This protein binds this small molecule.
Small molecule (SMILES): N[C@@H](Cc1c[nH]c2ccccc12)C(=O)O

Sequence of chain 1.A:
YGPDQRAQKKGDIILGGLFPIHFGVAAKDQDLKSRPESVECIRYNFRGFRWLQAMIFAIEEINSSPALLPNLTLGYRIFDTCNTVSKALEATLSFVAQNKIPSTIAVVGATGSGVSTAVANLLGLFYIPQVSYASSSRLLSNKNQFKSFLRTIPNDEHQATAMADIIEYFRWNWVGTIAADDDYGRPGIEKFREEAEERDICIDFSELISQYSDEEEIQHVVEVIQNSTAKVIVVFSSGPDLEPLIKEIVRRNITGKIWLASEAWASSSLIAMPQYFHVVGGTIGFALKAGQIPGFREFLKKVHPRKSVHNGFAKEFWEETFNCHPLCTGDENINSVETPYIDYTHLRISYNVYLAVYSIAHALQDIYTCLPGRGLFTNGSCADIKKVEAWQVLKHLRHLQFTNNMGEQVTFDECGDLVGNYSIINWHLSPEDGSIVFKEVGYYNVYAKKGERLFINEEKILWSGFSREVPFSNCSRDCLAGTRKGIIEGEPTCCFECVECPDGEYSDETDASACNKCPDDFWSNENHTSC

Binding-site contacts:
Ligand atom CE2 contacts residue GLU297 of chain 1.A at 3.8 Å.
Ligand atom CD1 contacts residue ALA168 of chain 1.A at 3.7 Å (hydrophobic).
Ligand atom CA contacts residue SER170 of chain 1.A at 3.8 Å.
Ligand atom CE3 contacts residue THR145 of chain 1.A at 3.5 Å.
Ligand atom CZ2 contacts residue ARG66 of chain 1.A at 3.6 Å.
Ligand atom OXT contacts residue SER170 of chain 1.A at 2.7 Å (h-bond).
Ligand atom CB contacts residue ALA168 of chain 1.A at 3.6 Å (hydrophobic).
Ligand atom O contacts residue GLY146 of chain 1.A at 3.8 Å.
Ligand atom CB contacts residue THR145 of chain 1.A at 3.8 Å.
Ligand atom NE1 contacts residue ALA298 of chain 1.A at 3.6 Å.
Ligand atom C contacts residue SER170 of chain 1.A at 3.9 Å.
Ligand atom CA contacts residue ALA168 of chain 1.A at 3.4 Å (hydrophobic).
Ligand atom NE1 contacts residue ILE416 of chain 1.A at 3.7 Å.
Ligand atom NE1 contacts residue GLU297 of chain 1.A at 2.9 Å (salt-bridge).
Ligand atom CD1 contacts residue ALA298 of chain 1.A at 3.7 Å (hydrophobic).
Ligand atom CD2 contacts residue ALA298 of chain 1.A at 3.9 Å (hydrophobic).
Ligand atom CZ3 contacts residue TRP70 of chain 1.A at 3.6 Å (hydrophobic).
Ligand atom C contacts residue THR145 of chain 1.A at 3.8 Å.
Ligand atom CA contacts residue TYR218 of chain 1.A at 3.5 Å (hydrophobic).
Ligand atom CG contacts residue ALA168 of chain 1.A at 3.9 Å (hydrophobic).
Ligand atom C contacts residue TYR218 of chain 1.A at 3.4 Å (hydrophobic).
Ligand atom CD1 contacts residue GLU297 of chain 1.A at 3.1 Å.
Ligand atom OXT contacts residue SER147 of chain 1.A at 2.7 Å (h-bond).
Ligand atom CZ2 contacts residue ALA298 of chain 1.A at 3.9 Å (hydrophobic).
Ligand atom O contacts residue TYR218 of chain 1.A at 3.2 Å.
Ligand atom OXT contacts residue TYR218 of chain 1.A at 3.8 Å.
Ligand atom N contacts residue ALA168 of chain 1.A at 2.8 Å (h-bond).
Ligand atom CH2 contacts residue ARG66 of chain 1.A at 3.5 Å.
Ligand atom N contacts residue TYR218 of chain 1.A at 3.6 Å.
Ligand atom CG contacts residue ALA298 of chain 1.A at 3.6 Å (hydrophobic).
Ligand atom O contacts residue SER147 of chain 1.A at 3.1 Å (h-bond).
Ligand atom OXT contacts residue ALA168 of chain 1.A at 3.1 Å (h-bond).
Ligand atom C contacts residue SER147 of chain 1.A at 3.4 Å.
Ligand atom CZ2 contacts residue TRP70 of chain 1.A at 3.9 Å (hydrophobic).
Ligand atom OXT contacts residue THR145 of chain 1.A at 3.6 Å.
Ligand atom N contacts residue SER170 of chain 1.A at 2.8 Å (h-bond).
Ligand atom C contacts residue ALA168 of chain 1.A at 3.6 Å (hydrophobic).
Ligand atom CE2 contacts residue ALA298 of chain 1.A at 3.7 Å (hydrophobic).
Ligand atom OXT contacts residue SER169 of chain 1.A at 3.0 Å.
Ligand atom CH2 contacts residue TRP70 of chain 1.A at 3.4 Å (hydrophobic).